A small-molecule ligand and the protein it binds are described below.
Small molecule (SMILES): CC(=O)N[C@@H]1[C@@H](O)[C@H](O)[C@@H](CO)O[C@H]1O

Sequence of chain 1.E:
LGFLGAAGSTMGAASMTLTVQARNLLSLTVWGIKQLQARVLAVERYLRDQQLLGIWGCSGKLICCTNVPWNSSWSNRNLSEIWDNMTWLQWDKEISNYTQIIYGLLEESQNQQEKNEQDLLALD

Binding-site contacts:
Ligand atom C4 contacts residue ASN100 of chain 1.E at 4.3 Å.
Ligand atom N2 contacts residue ASN100 of chain 1.E at 2.9 Å (h-bond).
Ligand atom C1 contacts residue ASN100 of chain 1.E at 1.4 Å.
Ligand atom C5 contacts residue ASN100 of chain 1.E at 3.7 Å.
Ligand atom O5 contacts residue ASN100 of chain 1.E at 2.4 Å (h-bond).
Ligand atom C7 contacts residue ASN100 of chain 1.E at 4.0 Å.
Ligand atom C3 contacts residue ASN100 of chain 1.E at 3.8 Å.
Ligand atom C2 contacts residue ASN100 of chain 1.E at 2.5 Å.